A protein and the small-molecule ligand that binds it are described below.
Small molecule (SMILES): CC(=O)N[C@H]1[C@H]([C@H](O)[C@H](O)CO)O[C@@](OC[C@H]2OC[C@H](NC(C)=O)[C@@H](O[C@@H]3O[C@H](CO)[C@H](O)[C@H](O)[C@H]3O)[C@@H]2O)(C(=O)O)C[C@@H]1O

Binding-site contacts:
Ligand atom O6 contacts residue SER178 of chain 1.A at 3.9 Å.
Ligand atom C1 contacts residue THR126 of chain 1.A at 3.9 Å.
Ligand atom O9 contacts residue TYR88 of chain 1.A at 3.2 Å (h-bond).
Ligand atom C9 contacts residue TYR88 of chain 1.A at 3.1 Å (hydrophobic).
Ligand atom C11 contacts residue LEU185 of chain 1.A at 3.6 Å (hydrophobic).
Ligand atom O1A contacts residue SER127 of chain 1.A at 3.0 Å (h-bond).
Ligand atom C5 contacts residue VAL125 of chain 1.A at 4.0 Å (hydrophobic).
Ligand atom N5 contacts residue TRP142 of chain 1.A at 3.8 Å.
Ligand atom O9 contacts residue GLU181 of chain 1.A at 2.7 Å (salt-bridge).
Ligand atom C1 contacts residue SER127 of chain 1.A at 3.8 Å.
Ligand atom O1B contacts residue LEU217 of chain 1.A at 3.5 Å.
Ligand atom C5 contacts residue GAL1 of chain 1.K at 3.3 Å.
Ligand atom O9 contacts residue HIS174 of chain 1.A at 3.7 Å.
Ligand atom C9 contacts residue GLU181 of chain 1.A at 3.2 Å.
Ligand atom C6 contacts residue GAL1 of chain 1.K at 3.2 Å.
Ligand atom C2 contacts residue GAL1 of chain 1.K at 3.8 Å.
Ligand atom O1B contacts residue SER127 of chain 1.A at 3.4 Å (h-bond).
Ligand atom O1B contacts residue THR126 of chain 1.A at 2.7 Å (h-bond).
Ligand atom C6 contacts residue GLU181 of chain 1.A at 3.5 Å.
Ligand atom O10 contacts residue LEU144 of chain 1.A at 3.5 Å.
Ligand atom O4 contacts residue VAL125 of chain 1.A at 3.0 Å (h-bond).
Ligand atom O8 contacts residue TYR88 of chain 1.A at 2.4 Å (h-bond).
Ligand atom O10 contacts residue GLY124 of chain 1.A at 4.0 Å.
Ligand atom C3 contacts residue LYS184 of chain 1.A at 3.9 Å.
Ligand atom O7 contacts residue GLU181 of chain 1.A at 3.7 Å.
Ligand atom C4 contacts residue VAL125 of chain 1.A at 3.3 Å (hydrophobic).
Ligand atom N5 contacts residue VAL125 of chain 1.A at 3.4 Å (h-bond).
Ligand atom C2 contacts residue LYS184 of chain 1.A at 3.9 Å.
Ligand atom O8 contacts residue LEU217 of chain 1.A at 3.1 Å.
Ligand atom C1 contacts residue GAL1 of chain 1.K at 3.1 Å.
Ligand atom C1 contacts residue LEU217 of chain 1.A at 4.0 Å (hydrophobic).
Ligand atom C9 contacts residue HIS174 of chain 1.A at 3.4 Å.
Ligand atom C7 contacts residue TRP142 of chain 1.A at 3.8 Å (hydrophobic).
Ligand atom O9 contacts residue SER176 of chain 1.A at 4.0 Å.
Ligand atom O3 contacts residue LYS184 of chain 1.A at 3.2 Å (salt-bridge).
Ligand atom O4 contacts residue LYS184 of chain 1.A at 2.9 Å.
Ligand atom C8 contacts residue TYR88 of chain 1.A at 3.3 Å (hydrophobic).
Ligand atom O9 contacts residue VAL177 of chain 1.A at 3.5 Å.
Ligand atom O7 contacts residue LEU185 of chain 1.A at 3.8 Å.
Ligand atom O5 contacts residue GAL1 of chain 1.K at 2.4 Å (h-bond).

Sequence of chain 1.A:
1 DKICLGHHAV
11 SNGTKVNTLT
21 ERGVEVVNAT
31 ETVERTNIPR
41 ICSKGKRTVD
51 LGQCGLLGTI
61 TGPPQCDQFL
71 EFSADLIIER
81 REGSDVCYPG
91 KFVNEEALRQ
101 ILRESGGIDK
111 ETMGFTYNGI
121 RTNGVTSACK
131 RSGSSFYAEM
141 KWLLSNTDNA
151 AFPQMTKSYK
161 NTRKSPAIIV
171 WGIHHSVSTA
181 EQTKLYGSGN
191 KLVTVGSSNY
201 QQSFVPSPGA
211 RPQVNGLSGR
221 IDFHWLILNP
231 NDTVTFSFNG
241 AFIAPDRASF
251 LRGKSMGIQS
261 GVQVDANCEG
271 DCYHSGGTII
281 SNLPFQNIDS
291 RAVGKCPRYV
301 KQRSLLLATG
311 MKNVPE